Binding-site contacts:
Ligand atom O4 contacts residue ALA259 of chain 21.A at 3.2 Å.
Ligand atom N1 contacts residue LEU328 of chain 21.A at 3.8 Å.
Ligand atom C1' contacts residue LEU328 of chain 21.A at 3.9 Å (hydrophobic).
Ligand atom N3 contacts residue PRO334 of chain 21.A at 3.5 Å.
Ligand atom C2' contacts residue PHE333 of chain 21.A at 2.9 Å (hydrophobic).
Ligand atom C6 contacts residue PHE333 of chain 21.A at 3.7 Å (hydrophobic).
Ligand atom C6 contacts residue GLY98 of chain 21.A at 4.1 Å.
Ligand atom OP2 contacts residue PHE333 of chain 21.A at 3.3 Å.
Ligand atom C3' contacts residue PHE333 of chain 21.A at 3.8 Å (hydrophobic).
Ligand atom O4 contacts residue PRO334 of chain 21.A at 3.7 Å.
Ligand atom O3' contacts residue PHE333 of chain 21.A at 3.5 Å.
Ligand atom C4' contacts residue LEU328 of chain 21.A at 4.1 Å (hydrophobic).
Ligand atom C4 contacts residue PRO334 of chain 21.A at 3.6 Å (hydrophobic).
Ligand atom C5' contacts residue GLN252 of chain 21.A at 3.4 Å.
Ligand atom C2 contacts residue LEU328 of chain 21.A at 3.0 Å (hydrophobic).
Ligand atom C7 contacts residue TYR336 of chain 21.A at 3.6 Å (hydrophobic).
Ligand atom O4 contacts residue GLY98 of chain 21.A at 2.8 Å (h-bond).
Ligand atom OP1 contacts residue GLN252 of chain 21.A at 3.7 Å.
Ligand atom O5' contacts residue GLN252 of chain 21.A at 3.1 Å (h-bond).
Ligand atom C5 contacts residue GLY98 of chain 21.A at 2.9 Å.
Ligand atom C5' contacts residue PHE333 of chain 21.A at 3.2 Å (hydrophobic).
Ligand atom C2 contacts residue PRO334 of chain 21.A at 3.7 Å (hydrophobic).
Ligand atom O5' contacts residue LEU328 of chain 21.A at 3.6 Å.
Ligand atom C1' contacts residue PHE333 of chain 21.A at 3.1 Å (hydrophobic).
Ligand atom O4' contacts residue PRO334 of chain 21.A at 4.0 Å.
Ligand atom C2' contacts residue LEU328 of chain 21.A at 3.7 Å (hydrophobic).
Ligand atom O2 contacts residue LEU328 of chain 21.A at 2.2 Å.
Ligand atom OP2 contacts residue GLN252 of chain 21.A at 4.1 Å.
Ligand atom P contacts residue PHE333 of chain 21.A at 3.8 Å.
Ligand atom OP2 contacts residue ARG391 of chain 21.A at 3.9 Å.
Ligand atom O5' contacts residue PHE333 of chain 21.A at 3.8 Å.
Ligand atom C4 contacts residue GLY98 of chain 21.A at 3.2 Å.
Ligand atom C4' contacts residue GLN252 of chain 21.A at 3.5 Å.
Ligand atom O2 contacts residue PRO334 of chain 21.A at 3.8 Å.
Ligand atom O4' contacts residue LEU328 of chain 21.A at 3.0 Å.
Ligand atom N1 contacts residue PHE333 of chain 21.A at 3.8 Å.
Ligand atom O4' contacts residue GLN252 of chain 21.A at 3.9 Å.
Ligand atom N3 contacts residue LEU328 of chain 21.A at 3.9 Å.
Ligand atom OP1 contacts residue ARG391 of chain 21.A at 3.8 Å.
Ligand atom OP2 contacts residue GLU102 of chain 21.A at 3.5 Å (salt-bridge).

The protein below binds the small molecule below.
Small molecule (SMILES): Cc1cn([C@H]2C[C@H](O[P](=O)(O)OC[C@H]3O[C@@H](n4cc(C)c(=O)[nH]c4=O)C[C@@H]3O)[C@@H](CO[P](=O)(O)O[C@H]3C[C@H](n4ccc(=O)[nH]c4=O)O[C@@H]3COP(=O)=O)O2)c(=O)[nH]c1=O

Sequence of chain 21.A:
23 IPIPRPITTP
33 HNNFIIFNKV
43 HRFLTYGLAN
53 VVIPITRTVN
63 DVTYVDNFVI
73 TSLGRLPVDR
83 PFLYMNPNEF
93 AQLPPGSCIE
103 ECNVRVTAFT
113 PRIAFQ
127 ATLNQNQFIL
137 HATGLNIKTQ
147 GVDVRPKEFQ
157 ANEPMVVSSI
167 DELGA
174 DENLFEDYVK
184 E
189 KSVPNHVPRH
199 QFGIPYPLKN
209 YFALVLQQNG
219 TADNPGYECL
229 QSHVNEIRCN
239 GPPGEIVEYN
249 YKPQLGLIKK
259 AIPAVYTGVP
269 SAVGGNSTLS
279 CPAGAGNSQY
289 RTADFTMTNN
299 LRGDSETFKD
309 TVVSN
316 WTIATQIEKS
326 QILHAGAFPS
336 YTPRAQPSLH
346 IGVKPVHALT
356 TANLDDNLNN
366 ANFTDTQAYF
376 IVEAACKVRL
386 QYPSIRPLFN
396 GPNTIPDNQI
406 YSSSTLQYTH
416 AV